Sequence of chain 1.A:
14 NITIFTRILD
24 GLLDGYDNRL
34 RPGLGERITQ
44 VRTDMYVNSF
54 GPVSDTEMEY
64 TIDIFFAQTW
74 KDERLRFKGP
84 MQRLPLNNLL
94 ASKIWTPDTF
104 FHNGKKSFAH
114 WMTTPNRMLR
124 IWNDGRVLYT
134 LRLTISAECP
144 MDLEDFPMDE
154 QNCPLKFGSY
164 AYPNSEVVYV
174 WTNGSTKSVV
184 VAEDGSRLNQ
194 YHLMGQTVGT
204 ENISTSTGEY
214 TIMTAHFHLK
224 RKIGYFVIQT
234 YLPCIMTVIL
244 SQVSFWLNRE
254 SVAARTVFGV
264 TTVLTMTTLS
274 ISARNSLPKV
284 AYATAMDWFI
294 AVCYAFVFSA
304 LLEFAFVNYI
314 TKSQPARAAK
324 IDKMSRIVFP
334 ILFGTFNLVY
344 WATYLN

Binding-site contacts:
Ligand atom C2 contacts residue ASN205 of chain 1.A at 2.4 Å.
Ligand atom O6 contacts residue ASN167 of chain 1.A at 4.2 Å.
Ligand atom O5 contacts residue GLU212 of chain 1.A at 4.5 Å.
Ligand atom N2 contacts residue ASN205 of chain 1.A at 2.9 Å (h-bond).
Ligand atom O5 contacts residue ASN167 of chain 1.A at 3.4 Å (h-bond).
Ligand atom C3 contacts residue ASN205 of chain 1.A at 3.8 Å.
Ligand atom C8 contacts residue ASN205 of chain 1.A at 4.5 Å.
Ligand atom C6 contacts residue ASN167 of chain 1.A at 3.8 Å.
Ligand atom C4 contacts residue ASN205 of chain 1.A at 4.2 Å.
Ligand atom C1 contacts residue ASN167 of chain 1.A at 4.0 Å.
Ligand atom O5 contacts residue ASN205 of chain 1.A at 2.3 Å (h-bond).
Ligand atom O7 contacts residue ASN205 of chain 1.A at 3.4 Å (h-bond).
Ligand atom C1 contacts residue ASN205 of chain 1.A at 1.4 Å.
Ligand atom C7 contacts residue ASN205 of chain 1.A at 3.3 Å.
Ligand atom C5 contacts residue ASN167 of chain 1.A at 3.8 Å.
Ligand atom C5 contacts residue ASN205 of chain 1.A at 3.6 Å.

The small molecule below binds the protein below.
Small molecule (SMILES): CC(=O)N[C@@H]1[C@@H](O)[C@H](O)[C@@H](CO)O[C@H]1O